The small molecule below binds the protein below.
Small molecule (SMILES): CCC(CC)O[C@@H]1C=C(C(=O)O)C[C@H](N)[C@H]1NC(C)=O

Binding-site contacts:
Ligand atom C11 contacts residue TRP98 of chain 4.A at 3.7 Å (hydrophobic).
Ligand atom C8 contacts residue GLU196 of chain 4.A at 3.6 Å.
Ligand atom C9 contacts residue LYS212 of chain 4.A at 3.7 Å.
Ligand atom C9 contacts residue ALA166 of chain 4.A at 4.2 Å (hydrophobic).
Ligand atom C81 contacts residue ALA166 of chain 4.A at 4.1 Å (hydrophobic).
Ligand atom C7 contacts residue TYR324 of chain 4.A at 3.4 Å (hydrophobic).
Ligand atom N4 contacts residue ASP70 of chain 4.A at 2.8 Å (salt-bridge).
Ligand atom C3 contacts residue ASP70 of chain 4.A at 3.3 Å.
Ligand atom C11 contacts residue ILE142 of chain 4.A at 3.7 Å (hydrophobic).
Ligand atom C1 contacts residue ARG37 of chain 4.A at 3.9 Å.
Ligand atom C9 contacts residue GLU196 of chain 4.A at 3.2 Å.
Ligand atom O10 contacts residue ARG71 of chain 4.A at 2.6 Å (salt-bridge).
Ligand atom C11 contacts residue ARG144 of chain 4.A at 4.2 Å.
Ligand atom O1B contacts residue ARG37 of chain 4.A at 2.8 Å (salt-bridge).
Ligand atom C10 contacts residue ARG71 of chain 4.A at 3.6 Å.
Ligand atom C2 contacts residue TYR324 of chain 4.A at 2.8 Å (hydrophobic).
Ligand atom C1 contacts residue TYR324 of chain 4.A at 3.0 Å (hydrophobic).
Ligand atom C82 contacts residue ILE142 of chain 4.A at 3.7 Å (hydrophobic).
Ligand atom C91 contacts residue ASN214 of chain 4.A at 4.1 Å.
Ligand atom C82 contacts residue ARG144 of chain 4.A at 3.7 Å.
Ligand atom O1B contacts residue ARG290 of chain 4.A at 2.9 Å (salt-bridge).
Ligand atom C3 contacts residue GLU38 of chain 4.A at 3.5 Å.
Ligand atom C4 contacts residue GLU38 of chain 4.A at 3.6 Å.
Ligand atom C4 contacts residue GLU197 of chain 4.A at 4.0 Å.
Ligand atom O1B contacts residue TYR324 of chain 4.A at 3.4 Å (h-bond).
Ligand atom C6 contacts residue GLU197 of chain 4.A at 4.0 Å.
Ligand atom C11 contacts residue ARG71 of chain 4.A at 4.0 Å.
Ligand atom O1A contacts residue GLY267 of chain 4.A at 4.2 Å.
Ligand atom C6 contacts residue TYR324 of chain 4.A at 4.0 Å (hydrophobic).
Ligand atom C3 contacts residue TYR324 of chain 4.A at 3.0 Å (hydrophobic).
Ligand atom N4 contacts residue GLU38 of chain 4.A at 2.8 Å (salt-bridge).
Ligand atom O10 contacts residue ASP70 of chain 4.A at 3.3 Å.
Ligand atom O1A contacts residue ARG290 of chain 4.A at 2.7 Å (salt-bridge).
Ligand atom C4 contacts residue TYR324 of chain 4.A at 3.5 Å (hydrophobic).
Ligand atom C5 contacts residue ASP70 of chain 4.A at 3.7 Å.
Ligand atom O1A contacts residue TYR324 of chain 4.A at 3.5 Å (h-bond).
Ligand atom C9 contacts residue ASN214 of chain 4.A at 4.1 Å.
Ligand atom C4 contacts residue ASP70 of chain 4.A at 3.5 Å.
Ligand atom C1 contacts residue ARG290 of chain 4.A at 3.5 Å.
Ligand atom C3 contacts residue ARG37 of chain 4.A at 3.8 Å.

Sequence of chain 4.A:
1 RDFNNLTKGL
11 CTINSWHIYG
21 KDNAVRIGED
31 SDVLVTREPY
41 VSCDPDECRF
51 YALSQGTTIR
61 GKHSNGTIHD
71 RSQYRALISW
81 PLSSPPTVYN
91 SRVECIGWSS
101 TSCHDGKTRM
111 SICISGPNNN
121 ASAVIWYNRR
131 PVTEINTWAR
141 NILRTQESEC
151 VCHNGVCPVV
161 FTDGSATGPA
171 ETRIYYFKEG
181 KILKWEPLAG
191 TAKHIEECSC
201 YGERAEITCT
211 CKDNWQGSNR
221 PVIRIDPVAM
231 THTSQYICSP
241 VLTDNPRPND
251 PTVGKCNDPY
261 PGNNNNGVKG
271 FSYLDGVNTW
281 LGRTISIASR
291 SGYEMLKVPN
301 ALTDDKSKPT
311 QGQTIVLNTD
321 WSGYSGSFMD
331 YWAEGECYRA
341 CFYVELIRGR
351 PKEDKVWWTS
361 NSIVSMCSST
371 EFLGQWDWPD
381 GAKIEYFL